Binding-site contacts:
Ligand atom C8 contacts residue PHE90 of chain 28.C at 3.7 Å (hydrophobic).
Ligand atom C6 contacts residue GLN65 of chain 28.I at 3.5 Å.
Ligand atom O6 contacts residue TYR60 of chain 28.I at 4.2 Å.
Ligand atom C7 contacts residue ASN67 of chain 28.C at 3.7 Å.
Ligand atom C4 contacts residue GLN65 of chain 28.I at 3.3 Å.
Ligand atom C7 contacts residue PHE90 of chain 28.C at 4.4 Å (hydrophobic).
Ligand atom N2 contacts residue ASN67 of chain 28.C at 2.9 Å (h-bond).
Ligand atom C1 contacts residue ASN67 of chain 28.C at 1.4 Å.
Ligand atom O6 contacts residue ASN67 of chain 28.C at 4.0 Å.
Ligand atom C3 contacts residue ASN67 of chain 28.C at 3.8 Å.
Ligand atom C5 contacts residue GLN65 of chain 28.I at 3.7 Å.
Ligand atom O3 contacts residue GLN65 of chain 28.I at 3.6 Å.
Ligand atom C4 contacts residue ASP66 of chain 28.I at 4.0 Å.
Ligand atom O4 contacts residue GLN65 of chain 28.I at 3.6 Å.
Ligand atom C5 contacts residue ASN67 of chain 28.C at 3.7 Å.
Ligand atom C2 contacts residue ASN67 of chain 28.C at 2.4 Å.
Ligand atom O6 contacts residue GLN65 of chain 28.I at 2.5 Å (h-bond).
Ligand atom C4 contacts residue ASN67 of chain 28.C at 4.2 Å.
Ligand atom O5 contacts residue GLN65 of chain 28.I at 3.7 Å.
Ligand atom O4 contacts residue ASP66 of chain 28.I at 2.7 Å (salt-bridge).
Ligand atom O5 contacts residue ASN67 of chain 28.C at 2.4 Å (h-bond).
Ligand atom O7 contacts residue ASN67 of chain 28.C at 4.1 Å.
Ligand atom C2 contacts residue GLN65 of chain 28.I at 4.4 Å.
Ligand atom C3 contacts residue GLN65 of chain 28.I at 4.0 Å.

This small molecule binds to this protein.
Small molecule (SMILES): CC(=O)N[C@@H]1[C@@H](O)[C@H](O)[C@@H](CO)O[C@H]1O

Sequence of chain 28.C:
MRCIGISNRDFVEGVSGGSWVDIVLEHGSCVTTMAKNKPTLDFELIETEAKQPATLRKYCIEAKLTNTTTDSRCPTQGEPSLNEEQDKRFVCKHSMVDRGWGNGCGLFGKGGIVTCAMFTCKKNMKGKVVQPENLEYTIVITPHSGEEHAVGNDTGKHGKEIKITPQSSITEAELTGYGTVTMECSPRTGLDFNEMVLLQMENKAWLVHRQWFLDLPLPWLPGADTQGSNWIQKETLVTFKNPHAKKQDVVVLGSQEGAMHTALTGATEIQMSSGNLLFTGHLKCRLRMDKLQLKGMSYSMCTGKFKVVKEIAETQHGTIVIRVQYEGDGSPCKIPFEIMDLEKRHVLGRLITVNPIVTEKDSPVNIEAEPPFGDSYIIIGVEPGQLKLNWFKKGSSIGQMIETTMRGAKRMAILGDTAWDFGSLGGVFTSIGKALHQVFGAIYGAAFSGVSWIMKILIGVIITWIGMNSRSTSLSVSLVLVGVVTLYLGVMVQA

Sequence of chain 28.I:
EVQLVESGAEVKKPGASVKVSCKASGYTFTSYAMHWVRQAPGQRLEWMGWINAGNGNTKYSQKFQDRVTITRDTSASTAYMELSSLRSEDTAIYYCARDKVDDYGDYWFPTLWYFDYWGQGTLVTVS